Binding-site contacts:
Ligand atom O25 contacts residue LYS53 of chain 1.A at 3.7 Å.
Ligand atom O19 contacts residue ASN50 of chain 1.A at 3.1 Å.
Ligand atom C4 contacts residue ASP42 of chain 1.B at 3.3 Å.
Ligand atom C11 contacts residue ASP90 of chain 1.A at 3.5 Å.
Ligand atom N13 contacts residue ARG17 of chain 1.B at 3.0 Å (salt-bridge).
Ligand atom C8 contacts residue LYS31 of chain 1.A at 3.3 Å.
Ligand atom C2 contacts residue LYS33 of chain 1.A at 3.5 Å.
Ligand atom C27 contacts residue VAL13 of chain 1.A at 3.6 Å (hydrophobic).
Ligand atom O25 contacts residue PHE29 of chain 1.A at 3.2 Å (h-bond).
Ligand atom O30 contacts residue LEU20 of chain 1.A at 3.7 Å.
Ligand atom C23 contacts residue ASN50 of chain 1.A at 3.6 Å.
Ligand atom C10 contacts residue ILE48 of chain 1.A at 3.7 Å (hydrophobic).
Ligand atom N15 contacts residue LYS31 of chain 1.A at 3.7 Å.
Ligand atom C23 contacts residue ILE48 of chain 1.A at 3.2 Å (hydrophobic).
Ligand atom O30 contacts residue LYS33 of chain 1.A at 3.1 Å (salt-bridge).
Ligand atom C11 contacts residue ILE48 of chain 1.A at 3.7 Å (hydrophobic).
Ligand atom O30 contacts residue GLY21 of chain 1.A at 2.6 Å (h-bond).
Ligand atom N13 contacts residue ASP90 of chain 1.A at 2.9 Å (salt-bridge).
Ligand atom O25 contacts residue ASN50 of chain 1.A at 3.2 Å (h-bond).
Ligand atom C1 contacts residue LYS33 of chain 1.A at 3.6 Å.
Ligand atom C14 contacts residue ARG17 of chain 1.B at 3.1 Å.
Ligand atom C5 contacts residue VAL47 of chain 1.B at 3.5 Å (hydrophobic).
Ligand atom C20 contacts residue LYS53 of chain 1.A at 3.7 Å.
Ligand atom O22 contacts residue LYS31 of chain 1.A at 3.4 Å.
Ligand atom N13 contacts residue ILE48 of chain 1.A at 3.8 Å.
Ligand atom C18 contacts residue ASN50 of chain 1.A at 3.6 Å.
Ligand atom C6 contacts residue VAL47 of chain 1.B at 3.7 Å (hydrophobic).
Ligand atom C29 contacts residue LYS33 of chain 1.A at 3.2 Å.
Ligand atom C3 contacts residue VAL47 of chain 1.B at 3.6 Å (hydrophobic).
Ligand atom C28 contacts residue THR40 of chain 1.B at 3.6 Å.
Ligand atom O16 contacts residue ASN50 of chain 1.A at 3.6 Å.
Ligand atom O19 contacts residue LYS53 of chain 1.A at 3.3 Å.
Ligand atom C4 contacts residue VAL47 of chain 1.B at 3.5 Å (hydrophobic).
Ligand atom N15 contacts residue ARG17 of chain 1.B at 3.7 Å.
Ligand atom CL contacts residue ILE49 of chain 1.B at 3.7 Å.
Ligand atom C10 contacts residue ARG17 of chain 1.B at 3.6 Å.
Ligand atom C3 contacts residue LYS33 of chain 1.A at 3.7 Å.
Ligand atom C17 contacts residue ARG17 of chain 1.B at 3.7 Å.
Ligand atom C9 contacts residue ARG17 of chain 1.B at 3.6 Å.
Ligand atom O16 contacts residue ARG17 of chain 1.B at 3.5 Å (salt-bridge).

Sequence of chain 1.B:
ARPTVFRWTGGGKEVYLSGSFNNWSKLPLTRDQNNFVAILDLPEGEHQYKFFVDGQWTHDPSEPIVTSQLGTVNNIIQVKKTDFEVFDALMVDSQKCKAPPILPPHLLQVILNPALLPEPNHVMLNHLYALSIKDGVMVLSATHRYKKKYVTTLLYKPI

Sequence of chain 1.A:
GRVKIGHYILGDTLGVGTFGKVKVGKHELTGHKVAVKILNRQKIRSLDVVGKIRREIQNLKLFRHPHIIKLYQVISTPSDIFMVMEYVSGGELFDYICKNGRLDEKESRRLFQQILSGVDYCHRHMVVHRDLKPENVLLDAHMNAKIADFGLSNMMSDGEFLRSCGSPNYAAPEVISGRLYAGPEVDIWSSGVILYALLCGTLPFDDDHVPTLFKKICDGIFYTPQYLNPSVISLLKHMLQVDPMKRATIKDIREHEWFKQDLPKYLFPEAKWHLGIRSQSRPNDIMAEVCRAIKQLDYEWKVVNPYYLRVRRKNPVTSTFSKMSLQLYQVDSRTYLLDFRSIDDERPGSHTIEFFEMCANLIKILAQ

This protein binds this small molecule.
Small molecule (SMILES): OCC1(c2ccc(-c3cc4nc(O[C@@H]5CO[C@H]6[C@@H]5OC[C@H]6O)[nH]c4cc3Cl)cc2)CC1